Sequence of chain 1.B:
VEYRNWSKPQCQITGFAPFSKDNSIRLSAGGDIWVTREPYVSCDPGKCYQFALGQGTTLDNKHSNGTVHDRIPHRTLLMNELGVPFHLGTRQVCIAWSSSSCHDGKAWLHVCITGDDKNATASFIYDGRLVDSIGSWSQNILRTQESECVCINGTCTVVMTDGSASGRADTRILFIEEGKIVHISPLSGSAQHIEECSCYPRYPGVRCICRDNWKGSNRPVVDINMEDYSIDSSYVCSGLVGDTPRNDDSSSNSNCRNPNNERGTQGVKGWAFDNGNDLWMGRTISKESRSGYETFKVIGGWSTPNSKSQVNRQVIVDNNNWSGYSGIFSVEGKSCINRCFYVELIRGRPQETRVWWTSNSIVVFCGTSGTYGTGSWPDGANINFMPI

The protein below binds the small molecule below.
Small molecule (SMILES): CCC(CC)O[C@@H]1C=C(C(=O)O)C[C@H](N)[C@H]1NC(C)=O

Binding-site contacts:
Ligand atom C91 contacts residue ILE141 of chain 1.B at 3.7 Å (hydrophobic).
Ligand atom C2 contacts residue ASP70 of chain 1.B at 3.9 Å.
Ligand atom C3 contacts residue ARG37 of chain 1.B at 3.8 Å.
Ligand atom C11 contacts residue TRP97 of chain 1.B at 3.7 Å (hydrophobic).
Ligand atom C5 contacts residue ASP70 of chain 1.B at 3.6 Å.
Ligand atom O1A contacts residue ARG290 of chain 1.B at 2.8 Å (salt-bridge).
Ligand atom O10 contacts residue ASP70 of chain 1.B at 3.5 Å.
Ligand atom C81 contacts residue GLU195 of chain 1.B at 3.5 Å.
Ligand atom C82 contacts residue ARG211 of chain 1.B at 3.8 Å.
Ligand atom C11 contacts residue ILE141 of chain 1.B at 4.0 Å (hydrophobic).
Ligand atom C6 contacts residue TYR325 of chain 1.B at 3.8 Å (hydrophobic).
Ligand atom C7 contacts residue TYR325 of chain 1.B at 3.1 Å (hydrophobic).
Ligand atom C1 contacts residue ARG211 of chain 1.B at 3.8 Å.
Ligand atom C82 contacts residue GLU195 of chain 1.B at 3.6 Å.
Ligand atom O1A contacts residue ARG37 of chain 1.B at 3.0 Å (salt-bridge).
Ligand atom C4 contacts residue ASP70 of chain 1.B at 3.3 Å.
Ligand atom O1B contacts residue TYR325 of chain 1.B at 3.4 Å (h-bond).
Ligand atom C6 contacts residue GLU196 of chain 1.B at 3.6 Å.
Ligand atom O10 contacts residue ARG71 of chain 1.B at 2.8 Å (salt-bridge).
Ligand atom C1 contacts residue ARG290 of chain 1.B at 3.4 Å.
Ligand atom C10 contacts residue ARG71 of chain 1.B at 3.9 Å.
Ligand atom O1B contacts residue ARG211 of chain 1.B at 3.1 Å (salt-bridge).
Ligand atom C91 contacts residue ARG143 of chain 1.B at 3.7 Å.
Ligand atom C81 contacts residue ARG143 of chain 1.B at 3.9 Å.
Ligand atom C2 contacts residue TYR325 of chain 1.B at 3.1 Å (hydrophobic).
Ligand atom C1 contacts residue TYR325 of chain 1.B at 2.7 Å (hydrophobic).
Ligand atom C4 contacts residue TYR325 of chain 1.B at 3.5 Å (hydrophobic).
Ligand atom C9 contacts residue ARG143 of chain 1.B at 3.3 Å.
Ligand atom O1B contacts residue ARG290 of chain 1.B at 2.7 Å (salt-bridge).
Ligand atom C7 contacts residue GLU196 of chain 1.B at 3.9 Å.
Ligand atom C82 contacts residue ASN213 of chain 1.B at 3.6 Å.
Ligand atom C8 contacts residue ARG143 of chain 1.B at 3.9 Å.
Ligand atom N4 contacts residue GLU38 of chain 1.B at 3.0 Å (salt-bridge).
Ligand atom C4 contacts residue GLU38 of chain 1.B at 3.7 Å.
Ligand atom C3 contacts residue GLU38 of chain 1.B at 3.8 Å.
Ligand atom N4 contacts residue ASP70 of chain 1.B at 2.7 Å (salt-bridge).
Ligand atom C3 contacts residue ASP70 of chain 1.B at 3.1 Å.
Ligand atom O1A contacts residue TYR325 of chain 1.B at 3.5 Å (h-bond).
Ligand atom C3 contacts residue TYR325 of chain 1.B at 3.1 Å (hydrophobic).
Ligand atom C7 contacts residue ARG211 of chain 1.B at 3.8 Å.